Binding-site contacts:
Ligand atom CBA contacts residue VAL169 of chain 1.D at 3.8 Å (hydrophobic).
Ligand atom CAJ contacts residue VAL169 of chain 1.D at 3.7 Å (hydrophobic).
Ligand atom CAL contacts residue MET197 of chain 1.D at 3.7 Å (hydrophobic).
Ligand atom OAV contacts residue LEU173 of chain 1.D at 3.4 Å.
Ligand atom NBC contacts residue ASP70 of chain 1.D at 3.4 Å (salt-bridge).
Ligand atom CAI contacts residue PHE44 of chain 1.D at 3.8 Å (hydrophobic).
Ligand atom CAH contacts residue VAL169 of chain 1.D at 3.6 Å (hydrophobic).
Ligand atom CAA contacts residue GLY170 of chain 1.D at 3.8 Å.
Ligand atom CAR contacts residue ASP70 of chain 1.D at 3.0 Å.
Ligand atom CAN contacts residue LEU173 of chain 1.D at 3.9 Å (hydrophobic).
Ligand atom OAW contacts residue GLY198 of chain 1.D at 3.9 Å.
Ligand atom CAT contacts residue ASP70 of chain 1.D at 3.7 Å.
Ligand atom CAE contacts residue VAL59 of chain 1.D at 3.8 Å (hydrophobic).
Ligand atom CAY contacts residue VAL169 of chain 1.D at 3.8 Å (hydrophobic).
Ligand atom OAB contacts residue LEU66 of chain 1.D at 3.7 Å.
Ligand atom CAP contacts residue ARG67 of chain 1.D at 3.4 Å.
Ligand atom CAS contacts residue PHE44 of chain 1.D at 3.8 Å (hydrophobic).
Ligand atom CAH contacts residue TYR63 of chain 1.D at 3.9 Å (hydrophobic).
Ligand atom CAG contacts residue PHE278 of chain 1.D at 3.6 Å (hydrophobic).
Ligand atom CAN contacts residue LEU201 of chain 1.D at 3.6 Å (hydrophobic).
Ligand atom CAR contacts residue ARG67 of chain 1.D at 3.6 Å.
Ligand atom CAA contacts residue TYR266 of chain 1.D at 3.2 Å (hydrophobic).
Ligand atom OAV contacts residue GLY170 of chain 1.D at 3.4 Å.
Ligand atom CAQ contacts residue ARG67 of chain 1.D at 3.8 Å.
Ligand atom CAA contacts residue PHE177 of chain 1.D at 3.8 Å (hydrophobic).
Ligand atom CAZ contacts residue LEU201 of chain 1.D at 3.8 Å (hydrophobic).
Ligand atom OAW contacts residue LEU201 of chain 1.D at 3.5 Å.
Ligand atom CAK contacts residue VAL169 of chain 1.D at 3.6 Å (hydrophobic).
Ligand atom CAM contacts residue MET197 of chain 1.D at 3.9 Å (hydrophobic).
Ligand atom CAZ contacts residue VAL169 of chain 1.D at 3.7 Å (hydrophobic).
Ligand atom CAA contacts residue LEU173 of chain 1.D at 3.8 Å (hydrophobic).
Ligand atom CAX contacts residue TYR63 of chain 1.D at 3.9 Å (hydrophobic).
Ligand atom CAK contacts residue ALA166 of chain 1.D at 3.6 Å (hydrophobic).
Ligand atom CAE contacts residue TYR63 of chain 1.D at 3.8 Å (hydrophobic).
Ligand atom CAI contacts residue PHE278 of chain 1.D at 3.8 Å (hydrophobic).
Ligand atom NAU contacts residue VAL169 of chain 1.D at 3.7 Å.
Ligand atom CAG contacts residue ILE48 of chain 1.D at 3.8 Å (hydrophobic).
Ligand atom CAG contacts residue VAL59 of chain 1.D at 3.8 Å (hydrophobic).
Ligand atom CAO contacts residue TYR63 of chain 1.D at 3.4 Å (hydrophobic).
Ligand atom CAF contacts residue TYR63 of chain 1.D at 3.7 Å (hydrophobic).

Sequence of chain 1.D:
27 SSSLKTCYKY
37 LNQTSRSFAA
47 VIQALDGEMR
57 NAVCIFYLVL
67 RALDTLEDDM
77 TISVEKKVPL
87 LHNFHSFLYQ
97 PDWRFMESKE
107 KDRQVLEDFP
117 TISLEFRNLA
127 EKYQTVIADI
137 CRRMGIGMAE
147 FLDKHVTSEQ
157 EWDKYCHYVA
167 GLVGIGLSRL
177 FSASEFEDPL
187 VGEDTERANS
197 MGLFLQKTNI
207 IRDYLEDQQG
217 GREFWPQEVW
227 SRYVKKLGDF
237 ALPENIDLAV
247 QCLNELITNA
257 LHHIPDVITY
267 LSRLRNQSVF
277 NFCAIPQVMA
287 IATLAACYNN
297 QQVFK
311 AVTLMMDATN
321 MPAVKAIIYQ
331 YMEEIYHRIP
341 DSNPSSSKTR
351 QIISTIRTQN

A small-molecule ligand and the protein it binds are described below.
Small molecule (SMILES): COCCCOc1ccc(C#C[C@@]2(O)CN3CCC2CC3)c(Cc2ccccc2)n1